Sequence of chain 1.E:
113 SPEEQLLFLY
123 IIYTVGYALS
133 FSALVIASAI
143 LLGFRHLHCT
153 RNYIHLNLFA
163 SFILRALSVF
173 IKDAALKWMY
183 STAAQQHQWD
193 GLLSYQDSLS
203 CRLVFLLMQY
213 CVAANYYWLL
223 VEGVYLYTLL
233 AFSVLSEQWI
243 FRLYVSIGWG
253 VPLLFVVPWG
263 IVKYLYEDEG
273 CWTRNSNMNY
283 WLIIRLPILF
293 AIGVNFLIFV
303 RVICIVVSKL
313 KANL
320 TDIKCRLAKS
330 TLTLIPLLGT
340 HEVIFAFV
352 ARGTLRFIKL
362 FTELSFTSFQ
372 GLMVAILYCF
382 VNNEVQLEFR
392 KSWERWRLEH

Binding-site contacts:
Ligand atom C21 contacts residue CYS324 of chain 1.E at 4.0 Å (hydrophobic).
Ligand atom C20 contacts residue ALA327 of chain 1.E at 4.2 Å (hydrophobic).
Ligand atom N15 contacts residue CYS324 of chain 1.E at 2.9 Å (h-bond).
Ligand atom N13 contacts residue CYS324 of chain 1.E at 2.7 Å (h-bond).
Ligand atom C14 contacts residue ALA327 of chain 1.E at 4.3 Å (hydrophobic).
Ligand atom N28 contacts residue ALA327 of chain 1.E at 4.1 Å.
Ligand atom N28 contacts residue CYS324 of chain 1.E at 3.9 Å.
Ligand atom C20 contacts residue CYS324 of chain 1.E at 4.4 Å (hydrophobic).
Ligand atom C12 contacts residue CYS324 of chain 1.E at 1.8 Å (hydrophobic).
Ligand atom C14 contacts residue CYS324 of chain 1.E at 2.7 Å (hydrophobic).
Ligand atom C16 contacts residue CYS324 of chain 1.E at 4.3 Å (hydrophobic).

The protein below binds the small molecule below.
Small molecule (SMILES): CC(C)(C)Nc1cnc2cc(Cl)c(Cl)cc2n1